Sequence of chain 1.A:
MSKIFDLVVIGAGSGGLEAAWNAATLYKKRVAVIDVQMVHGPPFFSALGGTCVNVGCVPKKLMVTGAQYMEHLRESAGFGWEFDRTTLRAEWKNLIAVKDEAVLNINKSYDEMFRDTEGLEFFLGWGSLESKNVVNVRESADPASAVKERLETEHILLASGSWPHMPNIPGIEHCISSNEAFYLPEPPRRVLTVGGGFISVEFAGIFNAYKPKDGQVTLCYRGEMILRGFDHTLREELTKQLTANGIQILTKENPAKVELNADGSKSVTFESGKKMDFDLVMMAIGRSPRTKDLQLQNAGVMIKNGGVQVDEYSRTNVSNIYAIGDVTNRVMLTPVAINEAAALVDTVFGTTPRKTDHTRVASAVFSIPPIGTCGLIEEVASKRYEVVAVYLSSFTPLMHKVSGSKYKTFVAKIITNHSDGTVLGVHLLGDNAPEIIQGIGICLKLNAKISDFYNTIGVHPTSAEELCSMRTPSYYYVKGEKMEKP

Binding-site contacts:
Ligand atom C8S contacts residue TYR110 of chain 1.A at 3.7 Å (hydrophobic).
Ligand atom O27 contacts residue THR462 of chain 1.B at 3.8 Å.
Ligand atom N6S contacts residue TYR110 of chain 1.A at 3.5 Å.
Ligand atom SG6 contacts residue HIS460 of chain 1.B at 2.9 Å.
Ligand atom CA5 contacts residue ILE106 of chain 1.A at 3.8 Å (hydrophobic).
Ligand atom O11 contacts residue SER469 of chain 1.B at 3.6 Å.
Ligand atom CB7 contacts residue GLU465 of chain 1.B at 3.7 Å.
Ligand atom OD7 contacts residue GLU465 of chain 1.B at 3.2 Å (salt-bridge).
Ligand atom C3 contacts residue LEU17 of chain 1.A at 3.8 Å (hydrophobic).
Ligand atom CB7 contacts residue THR462 of chain 1.B at 3.4 Å.
Ligand atom OD7 contacts residue HIS460 of chain 1.B at 2.7 Å.
Ligand atom SG6 contacts residue VAL58 of chain 1.A at 3.3 Å.
Ligand atom O17 contacts residue THR462 of chain 1.B at 3.7 Å.
Ligand atom C3 contacts residue GLU18 of chain 1.A at 3.8 Å.
Ligand atom N1 contacts residue ILE338 of chain 1.A at 3.8 Å.
Ligand atom CD1 contacts residue HIS460 of chain 1.B at 3.7 Å.
Ligand atom O17 contacts residue SER463 of chain 1.B at 3.5 Å (h-bond).
Ligand atom CA3 contacts residue GLU18 of chain 1.A at 3.7 Å.
Ligand atom O3 contacts residue TYR110 of chain 1.A at 2.8 Å (h-bond).
Ligand atom C2S contacts residue LEU17 of chain 1.A at 3.6 Å (hydrophobic).
Ligand atom C7S contacts residue TYR110 of chain 1.A at 3.7 Å (hydrophobic).
Ligand atom O3 contacts residue LEU17 of chain 1.A at 3.8 Å.
Ligand atom CB2 contacts residue TYR110 of chain 1.A at 3.3 Å (hydrophobic).
Ligand atom C7 contacts residue THR462 of chain 1.B at 3.6 Å.
Ligand atom C8S contacts residue SER109 of chain 1.A at 3.4 Å.
Ligand atom OD1 contacts residue HIS460 of chain 1.B at 2.8 Å.
Ligand atom CA3 contacts residue SER14 of chain 1.A at 3.2 Å.
Ligand atom N1S contacts residue LEU17 of chain 1.A at 3.7 Å.
Ligand atom N1S contacts residue GLU18 of chain 1.A at 3.0 Å (salt-bridge).
Ligand atom CA1 contacts residue ILE338 of chain 1.A at 3.6 Å (hydrophobic).
Ligand atom CB6 contacts residue HIS460 of chain 1.B at 3.3 Å.
Ligand atom CB6 contacts residue VAL58 of chain 1.A at 3.4 Å (hydrophobic).
Ligand atom N7 contacts residue PHE395 of chain 1.B at 3.3 Å.
Ligand atom SG2 contacts residue VAL53 of chain 1.A at 3.2 Å.
Ligand atom CB1 contacts residue GLU465 of chain 1.B at 3.1 Å.
Ligand atom C2 contacts residue TYR110 of chain 1.A at 3.8 Å (hydrophobic).
Ligand atom O5 contacts residue TYR110 of chain 1.A at 3.5 Å (h-bond).
Ligand atom N3 contacts residue ILE338 of chain 1.A at 3.5 Å.
Ligand atom CG7 contacts residue GLU466 of chain 1.B at 3.4 Å.
Ligand atom C9S contacts residue SER109 of chain 1.A at 3.4 Å.

This protein binds this small molecule.
Small molecule (SMILES): N[C@@H](CCC(=O)N[C@@H](CS)C(=O)NCC(=O)NCCCCNCCCNC(=O)CNC(=O)[C@H](CS)NC(=O)CC[C@H](N)C(=O)O)C(=O)O

Sequence of chain 1.B:
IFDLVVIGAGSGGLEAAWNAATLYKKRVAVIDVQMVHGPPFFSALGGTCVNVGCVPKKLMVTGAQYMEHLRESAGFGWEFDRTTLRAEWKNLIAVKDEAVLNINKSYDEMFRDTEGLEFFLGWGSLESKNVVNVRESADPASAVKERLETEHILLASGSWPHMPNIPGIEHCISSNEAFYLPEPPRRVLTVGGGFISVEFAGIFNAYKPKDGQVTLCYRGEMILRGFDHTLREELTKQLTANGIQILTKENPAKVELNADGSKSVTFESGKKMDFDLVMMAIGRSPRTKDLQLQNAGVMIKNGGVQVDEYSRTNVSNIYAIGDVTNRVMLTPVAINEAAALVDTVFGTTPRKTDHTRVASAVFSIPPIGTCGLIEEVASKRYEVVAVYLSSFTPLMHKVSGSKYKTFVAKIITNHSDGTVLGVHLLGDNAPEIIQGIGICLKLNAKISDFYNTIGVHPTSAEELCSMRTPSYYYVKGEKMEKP